Sequence of chain 35.A:
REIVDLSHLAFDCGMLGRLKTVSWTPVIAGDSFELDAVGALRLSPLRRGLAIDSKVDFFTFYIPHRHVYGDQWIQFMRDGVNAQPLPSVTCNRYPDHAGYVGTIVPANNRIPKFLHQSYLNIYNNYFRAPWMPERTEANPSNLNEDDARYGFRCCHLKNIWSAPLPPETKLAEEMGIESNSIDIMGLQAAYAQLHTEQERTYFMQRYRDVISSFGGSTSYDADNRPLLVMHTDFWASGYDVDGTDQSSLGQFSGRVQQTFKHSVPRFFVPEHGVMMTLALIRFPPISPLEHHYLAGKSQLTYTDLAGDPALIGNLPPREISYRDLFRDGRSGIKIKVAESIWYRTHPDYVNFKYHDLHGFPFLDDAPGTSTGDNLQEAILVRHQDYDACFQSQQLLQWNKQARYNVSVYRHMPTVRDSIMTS

Sequence of chain 34.C:
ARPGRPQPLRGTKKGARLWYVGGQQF

Binding-site contacts:
Ligand atom C2' contacts residue DC1 of chain 34.E at 2.2 Å.
Ligand atom C4 contacts residue GLU208 of chain 34.A at 3.4 Å.
Ligand atom OP2 contacts residue DC1 of chain 34.H at 2.0 Å.
Ligand atom OP1 contacts residue GLY34 of chain 34.C at 3.8 Å.
Ligand atom OP2 contacts residue ARG425 of chain 35.A at 3.8 Å.
Ligand atom C5' contacts residue ARG28 of chain 34.C at 3.1 Å.
Ligand atom O5' contacts residue ARG425 of chain 35.A at 2.8 Å.
Ligand atom C2 contacts residue GLU208 of chain 34.A at 1.6 Å.
Ligand atom C1' contacts residue ALA27 of chain 34.C at 3.8 Å (hydrophobic).
Ligand atom C5 contacts residue GLU208 of chain 34.A at 3.4 Å.
Ligand atom C1' contacts residue PHE212 of chain 34.A at 3.5 Å (hydrophobic).
Ligand atom C3' contacts residue DC1 of chain 34.E at 2.9 Å.
Ligand atom C4' contacts residue DC1 of chain 34.H at 2.8 Å.
Ligand atom N1 contacts residue ARG425 of chain 35.A at 3.6 Å (salt-bridge).
Ligand atom O5' contacts residue TYR31 of chain 34.C at 3.4 Å (h-bond).
Ligand atom P contacts residue DC1 of chain 34.H at 2.5 Å.
Ligand atom O3' contacts residue THR423 of chain 35.A at 3.8 Å.
Ligand atom O5' contacts residue ARG28 of chain 34.C at 3.4 Å.
Ligand atom OP2 contacts residue THR423 of chain 35.A at 2.9 Å.
Ligand atom C1' contacts residue DC1 of chain 34.E at 3.6 Å.
Ligand atom C5' contacts residue DC1 of chain 34.H at 2.3 Å.
Ligand atom N1 contacts residue GLU208 of chain 34.A at 1.5 Å (salt-bridge).
Ligand atom N6 contacts residue GLU208 of chain 34.A at 3.4 Å (salt-bridge).
Ligand atom OP1 contacts residue ARG28 of chain 34.C at 3.2 Å (salt-bridge).
Ligand atom C5' contacts residue TYR31 of chain 34.C at 2.9 Å (hydrophobic).
Ligand atom C6 contacts residue GLU208 of chain 34.A at 2.6 Å.
Ligand atom O3' contacts residue ARG425 of chain 35.A at 3.8 Å.
Ligand atom OP2 contacts residue ASP426 of chain 35.A at 2.8 Å (salt-bridge).
Ligand atom O4' contacts residue ARG425 of chain 35.A at 3.7 Å.
Ligand atom O5' contacts residue DC1 of chain 34.H at 2.6 Å.
Ligand atom N3 contacts residue GLU208 of chain 34.A at 2.7 Å (salt-bridge).
Ligand atom O3' contacts residue ARG28 of chain 34.C at 3.5 Å (salt-bridge).
Ligand atom C2 contacts residue ARG425 of chain 35.A at 3.1 Å.
Ligand atom O4' contacts residue PHE212 of chain 34.A at 3.4 Å.
Ligand atom O3' contacts residue DC1 of chain 34.E at 3.3 Å.
Ligand atom C4 contacts residue ARG425 of chain 35.A at 3.6 Å.
Ligand atom N3 contacts residue PHE212 of chain 34.A at 2.9 Å.
Ligand atom P contacts residue ARG425 of chain 35.A at 3.5 Å.
Ligand atom N3 contacts residue ARG425 of chain 35.A at 3.1 Å (salt-bridge).
Ligand atom C2 contacts residue PHE212 of chain 34.A at 3.8 Å (hydrophobic).

Sequence of chain 34.A:
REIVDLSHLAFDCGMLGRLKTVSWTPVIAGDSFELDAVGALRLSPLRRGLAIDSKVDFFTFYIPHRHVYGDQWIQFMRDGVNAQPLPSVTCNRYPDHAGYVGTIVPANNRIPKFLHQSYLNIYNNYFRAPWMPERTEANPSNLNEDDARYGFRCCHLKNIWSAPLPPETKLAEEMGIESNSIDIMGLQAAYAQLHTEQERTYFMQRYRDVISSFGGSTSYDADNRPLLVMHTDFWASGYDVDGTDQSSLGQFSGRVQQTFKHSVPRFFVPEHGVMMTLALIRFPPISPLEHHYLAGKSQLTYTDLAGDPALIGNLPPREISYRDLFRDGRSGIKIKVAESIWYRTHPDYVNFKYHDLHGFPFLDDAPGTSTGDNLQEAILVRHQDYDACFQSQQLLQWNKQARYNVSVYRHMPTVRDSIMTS

This protein binds this small molecule.
Small molecule (SMILES): Nc1ncnc2c1N1CN2[C@H]2C[C@]3(OP3(O)(O)OC[C@H]3OCC[C@@H]3O[P](=O)(O)OC[C@H]3O[C@@H]1C[C@@H]3O)[C@@H](CO[P](=O)(O)O[C@H]1CCO[C@@H]1COP(=O)=O)O2